A protein and the small-molecule ligand that binds it are described below.
Small molecule (SMILES): CC(=O)N[C@@H]1[C@@H](O)[C@H](O)[C@@H](CO)O[C@H]1O

Sequence of chain 1.C:
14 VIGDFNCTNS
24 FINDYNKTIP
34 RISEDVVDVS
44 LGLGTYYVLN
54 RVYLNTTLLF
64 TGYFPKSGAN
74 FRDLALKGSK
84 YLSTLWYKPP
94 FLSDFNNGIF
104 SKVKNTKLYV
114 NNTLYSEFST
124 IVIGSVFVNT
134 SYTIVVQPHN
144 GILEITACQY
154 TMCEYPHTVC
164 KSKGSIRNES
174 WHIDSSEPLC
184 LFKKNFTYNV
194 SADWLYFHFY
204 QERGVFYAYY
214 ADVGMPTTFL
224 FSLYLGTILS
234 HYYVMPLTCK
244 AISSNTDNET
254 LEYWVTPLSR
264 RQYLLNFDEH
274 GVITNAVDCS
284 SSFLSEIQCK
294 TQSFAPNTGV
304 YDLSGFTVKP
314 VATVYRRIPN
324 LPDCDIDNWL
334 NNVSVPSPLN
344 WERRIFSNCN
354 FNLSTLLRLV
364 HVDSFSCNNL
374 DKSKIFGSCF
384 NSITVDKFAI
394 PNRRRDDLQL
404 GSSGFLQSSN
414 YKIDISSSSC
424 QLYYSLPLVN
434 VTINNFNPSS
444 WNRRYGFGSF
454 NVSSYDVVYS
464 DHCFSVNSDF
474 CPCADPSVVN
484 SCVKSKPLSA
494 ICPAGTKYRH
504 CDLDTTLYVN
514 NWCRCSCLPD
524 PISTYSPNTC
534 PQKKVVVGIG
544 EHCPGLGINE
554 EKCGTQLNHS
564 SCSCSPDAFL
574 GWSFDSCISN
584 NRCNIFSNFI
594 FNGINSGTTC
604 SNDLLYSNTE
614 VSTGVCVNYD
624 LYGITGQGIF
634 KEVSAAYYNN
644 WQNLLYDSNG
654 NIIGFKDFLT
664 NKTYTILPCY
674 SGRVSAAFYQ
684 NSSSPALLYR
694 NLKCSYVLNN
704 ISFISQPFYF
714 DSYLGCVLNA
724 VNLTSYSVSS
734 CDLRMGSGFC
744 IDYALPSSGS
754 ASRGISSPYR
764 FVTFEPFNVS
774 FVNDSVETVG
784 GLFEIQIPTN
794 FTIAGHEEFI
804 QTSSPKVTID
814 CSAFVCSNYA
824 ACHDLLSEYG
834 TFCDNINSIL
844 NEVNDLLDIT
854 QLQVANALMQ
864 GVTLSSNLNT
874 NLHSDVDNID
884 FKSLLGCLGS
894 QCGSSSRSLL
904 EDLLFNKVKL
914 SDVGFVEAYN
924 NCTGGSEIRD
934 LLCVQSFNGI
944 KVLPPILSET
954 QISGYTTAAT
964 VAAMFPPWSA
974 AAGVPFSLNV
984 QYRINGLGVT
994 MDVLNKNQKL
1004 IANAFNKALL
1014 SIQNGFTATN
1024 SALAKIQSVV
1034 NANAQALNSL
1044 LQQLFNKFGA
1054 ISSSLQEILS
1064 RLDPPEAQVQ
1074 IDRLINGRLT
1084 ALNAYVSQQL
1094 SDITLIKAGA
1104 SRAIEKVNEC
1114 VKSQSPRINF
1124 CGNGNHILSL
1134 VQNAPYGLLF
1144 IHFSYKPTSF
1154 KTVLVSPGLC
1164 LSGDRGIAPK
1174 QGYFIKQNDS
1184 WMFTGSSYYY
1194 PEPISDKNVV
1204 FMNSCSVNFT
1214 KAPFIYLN

Binding-site contacts:
Ligand atom O7 contacts residue ASP250 of chain 1.C at 4.0 Å.
Ligand atom C1 contacts residue ASN251 of chain 1.C at 1.4 Å.
Ligand atom C8 contacts residue ASN251 of chain 1.C at 4.4 Å.
Ligand atom C4 contacts residue ASN251 of chain 1.C at 4.2 Å.
Ligand atom O7 contacts residue ASN251 of chain 1.C at 3.0 Å (h-bond).
Ligand atom C2 contacts residue ASN251 of chain 1.C at 2.4 Å.
Ligand atom C1 contacts residue SER247 of chain 1.C at 3.7 Å.
Ligand atom C8 contacts residue THR249 of chain 1.C at 4.5 Å.
Ligand atom N2 contacts residue THR249 of chain 1.C at 4.3 Å.
Ligand atom C1 contacts residue THR249 of chain 1.C at 4.2 Å.
Ligand atom C3 contacts residue ASN251 of chain 1.C at 3.8 Å.
Ligand atom C5 contacts residue ASN251 of chain 1.C at 3.6 Å.
Ligand atom C8 contacts residue ASP250 of chain 1.C at 3.6 Å.
Ligand atom C7 contacts residue ASN251 of chain 1.C at 3.2 Å.
Ligand atom C7 contacts residue THR249 of chain 1.C at 4.5 Å.
Ligand atom C7 contacts residue ASP250 of chain 1.C at 4.4 Å.
Ligand atom N2 contacts residue ASN251 of chain 1.C at 2.9 Å (h-bond).
Ligand atom O5 contacts residue ASN251 of chain 1.C at 2.4 Å (h-bond).
Ligand atom O5 contacts residue SER247 of chain 1.C at 4.2 Å.